Sequence of chain 2.A:
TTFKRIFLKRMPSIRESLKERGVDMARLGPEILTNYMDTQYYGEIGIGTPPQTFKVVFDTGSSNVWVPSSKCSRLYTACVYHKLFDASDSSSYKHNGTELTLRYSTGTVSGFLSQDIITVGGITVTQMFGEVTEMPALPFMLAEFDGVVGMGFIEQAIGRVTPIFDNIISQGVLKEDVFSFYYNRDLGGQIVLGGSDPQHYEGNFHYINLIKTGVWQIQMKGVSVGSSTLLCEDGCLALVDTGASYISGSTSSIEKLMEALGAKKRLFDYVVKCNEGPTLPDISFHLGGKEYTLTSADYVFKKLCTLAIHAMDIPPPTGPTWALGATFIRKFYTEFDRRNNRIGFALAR

Binding-site contacts:
Ligand atom O7 contacts residue ASN118 of chain 2.A at 3.0 Å (h-bond).
Ligand atom C8 contacts residue ASN118 of chain 2.A at 3.3 Å.
Ligand atom C1 contacts residue MET150 of chain 2.A at 4.3 Å (hydrophobic).
Ligand atom C7 contacts residue ASN118 of chain 2.A at 3.2 Å.
Ligand atom C4 contacts residue ASN118 of chain 2.A at 4.3 Å.
Ligand atom C5 contacts residue ASN118 of chain 2.A at 3.7 Å.
Ligand atom O5 contacts residue MET150 of chain 2.A at 3.8 Å.
Ligand atom C3 contacts residue THR120 of chain 2.A at 4.3 Å.
Ligand atom C4 contacts residue SO41 of chain 2.D at 3.4 Å.
Ligand atom C1 contacts residue ASN118 of chain 2.A at 1.4 Å.
Ligand atom O3 contacts residue SO41 of chain 2.D at 4.3 Å.
Ligand atom C6 contacts residue GLN137 of chain 2.A at 3.4 Å.
Ligand atom C6 contacts residue SO41 of chain 2.D at 4.2 Å.
Ligand atom O5 contacts residue ASN118 of chain 2.A at 2.4 Å (h-bond).
Ligand atom C3 contacts residue SO41 of chain 2.D at 4.5 Å.
Ligand atom C3 contacts residue ASN118 of chain 2.A at 3.8 Å.
Ligand atom C8 contacts residue GLY181 of chain 2.A at 4.2 Å.
Ligand atom C5 contacts residue SO41 of chain 2.D at 4.4 Å.
Ligand atom O4 contacts residue SO41 of chain 2.D at 3.4 Å (h-bond).
Ligand atom N2 contacts residue THR120 of chain 2.A at 3.5 Å.
Ligand atom C2 contacts residue ASN118 of chain 2.A at 2.4 Å.
Ligand atom C1 contacts residue THR120 of chain 2.A at 3.6 Å.
Ligand atom N2 contacts residue ASN118 of chain 2.A at 2.9 Å (h-bond).
Ligand atom C2 contacts residue THR120 of chain 2.A at 4.0 Å.
Ligand atom C7 contacts residue THR120 of chain 2.A at 4.4 Å.
Ligand atom C8 contacts residue HIS117 of chain 2.A at 4.2 Å.

This protein binds this small molecule.
Small molecule (SMILES): CC(=O)N[C@H]1[C@H](O[C@H]2[C@H](O)[C@@H](NC(C)=O)CO[C@@H]2CO[C@@H]2O[C@@H](C)[C@@H](O)[C@@H](O)[C@@H]2O)O[C@H](CO)[C@@H](O[C@@H]2O[C@H](CO)[C@@H](O)[C@H](O)[C@@H]2O)[C@@H]1O